The small molecule below binds the protein below.
Small molecule (SMILES): COCC(CCO[C@H]1CC[C@@]2(C)C(=CC[C@H]3[C@@H]4C[C@@H]5O[C@]6(CC[C@@H](C)CO6)[C@@H](C)[C@@H]5[C@@]4(C)CC[C@@H]32)C1)COC

Sequence of chain 1.E:
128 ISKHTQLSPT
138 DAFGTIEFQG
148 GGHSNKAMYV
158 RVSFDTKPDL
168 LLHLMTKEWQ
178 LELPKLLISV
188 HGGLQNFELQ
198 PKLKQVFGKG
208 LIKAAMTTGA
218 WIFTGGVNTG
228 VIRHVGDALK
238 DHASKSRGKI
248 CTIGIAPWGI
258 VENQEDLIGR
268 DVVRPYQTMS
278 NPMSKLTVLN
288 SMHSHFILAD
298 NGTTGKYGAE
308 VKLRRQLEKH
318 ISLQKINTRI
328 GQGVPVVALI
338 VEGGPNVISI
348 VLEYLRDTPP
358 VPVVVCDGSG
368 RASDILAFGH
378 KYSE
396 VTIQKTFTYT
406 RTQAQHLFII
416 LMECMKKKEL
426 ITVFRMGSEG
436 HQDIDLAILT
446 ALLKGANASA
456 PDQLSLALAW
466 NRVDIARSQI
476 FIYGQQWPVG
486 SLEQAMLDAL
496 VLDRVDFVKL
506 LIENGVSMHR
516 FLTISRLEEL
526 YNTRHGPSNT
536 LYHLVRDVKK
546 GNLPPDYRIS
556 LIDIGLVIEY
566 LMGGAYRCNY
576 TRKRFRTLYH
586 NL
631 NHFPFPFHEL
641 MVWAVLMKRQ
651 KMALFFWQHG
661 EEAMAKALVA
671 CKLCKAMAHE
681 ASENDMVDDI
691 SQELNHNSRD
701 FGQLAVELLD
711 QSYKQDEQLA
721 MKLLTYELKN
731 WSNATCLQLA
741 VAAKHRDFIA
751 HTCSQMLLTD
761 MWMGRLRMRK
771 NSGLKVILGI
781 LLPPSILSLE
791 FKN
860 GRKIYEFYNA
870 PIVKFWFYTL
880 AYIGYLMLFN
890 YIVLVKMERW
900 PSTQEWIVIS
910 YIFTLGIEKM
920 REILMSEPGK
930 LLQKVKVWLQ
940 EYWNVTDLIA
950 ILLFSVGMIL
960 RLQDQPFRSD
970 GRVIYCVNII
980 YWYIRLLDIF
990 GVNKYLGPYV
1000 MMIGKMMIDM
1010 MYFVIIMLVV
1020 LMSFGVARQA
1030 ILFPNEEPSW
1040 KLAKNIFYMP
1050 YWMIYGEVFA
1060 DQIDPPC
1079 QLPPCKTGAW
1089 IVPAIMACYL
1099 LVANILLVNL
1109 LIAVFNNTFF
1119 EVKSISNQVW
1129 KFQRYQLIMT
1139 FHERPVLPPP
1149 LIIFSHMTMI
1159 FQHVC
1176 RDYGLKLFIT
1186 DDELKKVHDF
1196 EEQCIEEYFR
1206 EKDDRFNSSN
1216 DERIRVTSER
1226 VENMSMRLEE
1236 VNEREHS

Binding-site contacts:
Ligand atom C16 contacts residue TRP1039 of chain 1.C at 4.2 Å (hydrophobic).
Ligand atom C13 contacts residue SER1038 of chain 1.C at 4.1 Å.
Ligand atom C22 contacts residue TRP1039 of chain 1.C at 4.3 Å (hydrophobic).
Ligand atom C77 contacts residue TYR982 of chain 1.E at 4.5 Å (hydrophobic).
Ligand atom C26 contacts residue PRO1037 of chain 1.C at 4.5 Å (hydrophobic).
Ligand atom C21 contacts residue SER1038 of chain 1.C at 4.1 Å.
Ligand atom C05 contacts residue ALA1042 of chain 1.C at 4.2 Å (hydrophobic).
Ligand atom C15 contacts residue LEU1041 of chain 1.C at 4.5 Å (hydrophobic).
Ligand atom C23 contacts residue PRO1037 of chain 1.C at 4.2 Å (hydrophobic).
Ligand atom C14 contacts residue SER1038 of chain 1.C at 3.1 Å.
Ligand atom C17 contacts residue SER1038 of chain 1.C at 4.4 Å.
Ligand atom C79 contacts residue TYR982 of chain 1.E at 3.9 Å (hydrophobic).
Ligand atom O80 contacts residue ASN889 of chain 1.E at 4.1 Å.
Ligand atom C77 contacts residue MET1021 of chain 1.C at 3.6 Å (hydrophobic).
Ligand atom C76 contacts residue MET1021 of chain 1.C at 4.5 Å (hydrophobic).
Ligand atom C75 contacts residue MET886 of chain 1.E at 3.5 Å (hydrophobic).
Ligand atom C06 contacts residue LEU893 of chain 1.E at 4.5 Å (hydrophobic).
Ligand atom C12 contacts residue TRP1039 of chain 1.C at 3.5 Å (hydrophobic).
Ligand atom C24 contacts residue PRO1037 of chain 1.C at 3.9 Å (hydrophobic).
Ligand atom C14 contacts residue TRP1039 of chain 1.C at 4.4 Å (hydrophobic).
Ligand atom C79 contacts residue MET886 of chain 1.E at 4.4 Å (hydrophobic).
Ligand atom C81 contacts residue TYR982 of chain 1.E at 4.0 Å (hydrophobic).
Ligand atom C17 contacts residue PRO1037 of chain 1.C at 3.9 Å (hydrophobic).
Ligand atom C21 contacts residue PRO1037 of chain 1.C at 3.5 Å (hydrophobic).
Ligand atom O20 contacts residue PRO1037 of chain 1.C at 4.4 Å.
Ligand atom C15 contacts residue SER1038 of chain 1.C at 4.1 Å.
Ligand atom C26 contacts residue SER1038 of chain 1.C at 3.9 Å.
Ligand atom C16 contacts residue PRO1037 of chain 1.C at 4.3 Å (hydrophobic).
Ligand atom C79 contacts residue ASN889 of chain 1.E at 3.5 Å.
Ligand atom C24 contacts residue SER1038 of chain 1.C at 4.4 Å.
Ligand atom C16 contacts residue SER1038 of chain 1.C at 3.9 Å.
Ligand atom O80 contacts residue MET886 of chain 1.E at 4.5 Å.
Ligand atom C05 contacts residue LEU893 of chain 1.E at 4.3 Å (hydrophobic).
Ligand atom C81 contacts residue MET1021 of chain 1.C at 3.8 Å (hydrophobic).
Ligand atom C78 contacts residue MET1021 of chain 1.C at 4.3 Å (hydrophobic).
Ligand atom C21 contacts residue TRP1039 of chain 1.C at 4.4 Å (hydrophobic).
Ligand atom C19 contacts residue TYR890 of chain 1.E at 3.6 Å (hydrophobic).
Ligand atom O25 contacts residue PRO1037 of chain 1.C at 4.0 Å.
Ligand atom C78 contacts residue TYR982 of chain 1.E at 4.4 Å (hydrophobic).
Ligand atom C08 contacts residue TYR890 of chain 1.E at 4.2 Å (hydrophobic).

Sequence of chain 1.C:
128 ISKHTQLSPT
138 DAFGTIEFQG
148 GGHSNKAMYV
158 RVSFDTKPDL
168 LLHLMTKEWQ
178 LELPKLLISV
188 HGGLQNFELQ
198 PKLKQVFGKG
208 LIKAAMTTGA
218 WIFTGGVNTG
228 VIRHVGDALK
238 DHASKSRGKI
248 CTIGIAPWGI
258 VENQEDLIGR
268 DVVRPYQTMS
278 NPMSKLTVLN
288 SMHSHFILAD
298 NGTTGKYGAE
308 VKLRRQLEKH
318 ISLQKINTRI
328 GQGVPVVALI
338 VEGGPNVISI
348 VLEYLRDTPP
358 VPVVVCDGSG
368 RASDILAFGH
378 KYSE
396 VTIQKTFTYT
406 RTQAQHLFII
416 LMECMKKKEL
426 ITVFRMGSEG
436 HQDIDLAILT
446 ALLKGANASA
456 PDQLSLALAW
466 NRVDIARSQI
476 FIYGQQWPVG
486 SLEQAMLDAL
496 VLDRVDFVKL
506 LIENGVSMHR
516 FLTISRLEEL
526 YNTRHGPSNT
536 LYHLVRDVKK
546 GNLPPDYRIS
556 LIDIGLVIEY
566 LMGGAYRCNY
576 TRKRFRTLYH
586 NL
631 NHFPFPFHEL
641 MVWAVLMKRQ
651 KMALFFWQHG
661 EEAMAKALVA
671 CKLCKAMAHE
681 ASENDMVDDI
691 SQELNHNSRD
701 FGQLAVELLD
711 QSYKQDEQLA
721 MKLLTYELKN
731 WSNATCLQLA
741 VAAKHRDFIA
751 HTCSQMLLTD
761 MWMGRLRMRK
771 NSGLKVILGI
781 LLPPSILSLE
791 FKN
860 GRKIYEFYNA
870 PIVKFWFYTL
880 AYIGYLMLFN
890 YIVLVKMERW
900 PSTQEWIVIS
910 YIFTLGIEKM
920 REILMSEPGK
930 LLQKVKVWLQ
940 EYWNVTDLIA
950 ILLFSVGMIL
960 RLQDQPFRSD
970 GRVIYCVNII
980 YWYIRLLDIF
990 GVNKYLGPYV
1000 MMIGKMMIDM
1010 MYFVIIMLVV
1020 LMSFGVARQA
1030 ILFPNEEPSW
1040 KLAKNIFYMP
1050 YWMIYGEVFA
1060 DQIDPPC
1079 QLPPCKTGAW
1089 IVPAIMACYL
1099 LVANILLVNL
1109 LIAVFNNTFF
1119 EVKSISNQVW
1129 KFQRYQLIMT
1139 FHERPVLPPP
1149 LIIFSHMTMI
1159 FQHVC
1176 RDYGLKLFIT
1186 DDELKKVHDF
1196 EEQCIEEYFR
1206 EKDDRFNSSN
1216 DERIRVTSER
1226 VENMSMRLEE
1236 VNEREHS